Binding-site contacts:
Ligand atom CC1 contacts residue GLY211 of chain 1.A at 3.5 Å.
Ligand atom O24 contacts residue ASP243 of chain 1.A at 3.0 Å (salt-bridge).
Ligand atom CC2 contacts residue VAL218 of chain 1.A at 3.6 Å (hydrophobic).
Ligand atom CC1 contacts residue ARG203 of chain 1.A at 3.2 Å.
Ligand atom CD2 contacts residue VAL218 of chain 1.A at 3.4 Å (hydrophobic).
Ligand atom C18 contacts residue THR192 of chain 1.A at 3.5 Å.
Ligand atom CF contacts residue LEU202 of chain 1.A at 3.7 Å (hydrophobic).
Ligand atom C22 contacts residue THR192 of chain 1.A at 3.3 Å.
Ligand atom O24 contacts residue HIS266 of chain 1.A at 2.7 Å (h-bond).
Ligand atom O24 contacts residue GLU79 of chain 1.A at 2.5 Å (salt-bridge).
Ligand atom CD1 contacts residue ILE199 of chain 1.A at 3.3 Å (hydrophobic).
Ligand atom O22 contacts residue HIS239 of chain 1.A at 2.9 Å (h-bond).
Ligand atom CD2 contacts residue SER212 of chain 1.A at 3.5 Å.
Ligand atom CC2 contacts residue SER212 of chain 1.A at 3.5 Å.
Ligand atom CD1 contacts residue GLY211 of chain 1.A at 3.6 Å.
Ligand atom N23 contacts residue GLU79 of chain 1.A at 3.3 Å (salt-bridge).
Ligand atom C9 contacts residue ILE199 of chain 1.A at 3.6 Å (hydrophobic).
Ligand atom CD1 contacts residue ARG203 of chain 1.A at 3.5 Å.
Ligand atom N17 contacts residue PHE193 of chain 1.A at 3.5 Å (h-bond).
Ligand atom CF1 contacts residue PHE193 of chain 1.A at 3.4 Å (hydrophobic).
Ligand atom C21 contacts residue ASP243 of chain 1.A at 3.6 Å.
Ligand atom C19 contacts residue PHE193 of chain 1.A at 3.7 Å (hydrophobic).
Ligand atom N17 contacts residue THR192 of chain 1.A at 2.9 Å (h-bond).
Ligand atom C22 contacts residue ASP243 of chain 1.A at 3.5 Å.
Ligand atom N23 contacts residue HIS266 of chain 1.A at 3.0 Å (h-bond).
Ligand atom N23 contacts residue ASP243 of chain 1.A at 3.4 Å (salt-bridge).
Ligand atom O22 contacts residue THR192 of chain 1.A at 2.6 Å (h-bond).
Ligand atom O22 contacts residue HIS80 of chain 1.A at 3.4 Å (h-bond).
Ligand atom C21 contacts residue LYS240 of chain 1.A at 3.6 Å.
Ligand atom CD2 contacts residue GLY211 of chain 1.A at 3.7 Å.
Ligand atom O22 contacts residue ZN1 of chain 1.B at 2.0 Å.
Ligand atom CF1 contacts residue THR192 of chain 1.A at 3.3 Å.
Ligand atom N23 contacts residue ZN1 of chain 1.B at 3.0 Å.
Ligand atom O24 contacts residue HIS80 of chain 1.A at 3.3 Å (h-bond).
Ligand atom O20 contacts residue PHE193 of chain 1.A at 2.8 Å (h-bond).
Ligand atom C22 contacts residue ZN1 of chain 1.B at 2.8 Å.
Ligand atom O1 contacts residue MET196 of chain 1.A at 3.4 Å.
Ligand atom O24 contacts residue ZN1 of chain 1.B at 2.2 Å.
Ligand atom O22 contacts residue ASP243 of chain 1.A at 3.3 Å (salt-bridge).
Ligand atom C9 contacts residue GLY211 of chain 1.A at 3.5 Å.

Sequence of chain 1.A:
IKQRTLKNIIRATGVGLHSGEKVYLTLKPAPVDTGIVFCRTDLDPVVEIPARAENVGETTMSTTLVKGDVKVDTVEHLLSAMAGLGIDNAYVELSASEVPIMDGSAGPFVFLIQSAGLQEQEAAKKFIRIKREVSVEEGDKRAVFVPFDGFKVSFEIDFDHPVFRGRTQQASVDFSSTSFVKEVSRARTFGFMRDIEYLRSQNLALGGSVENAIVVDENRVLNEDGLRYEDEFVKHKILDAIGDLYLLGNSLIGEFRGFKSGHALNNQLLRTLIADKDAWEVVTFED

A small-molecule ligand and the protein it binds are described below.
Small molecule (SMILES): C[C@@H](O)[C@H](NC(=O)c1ccc(C#Cc2ccc(CN3CCOCC3)cc2)cc1)C(=O)NO